The protein below binds the small molecule below.
Small molecule (SMILES): O=C1C=C2C(=CCO[C@@H]2O)O1

Sequence of chain 1.B:
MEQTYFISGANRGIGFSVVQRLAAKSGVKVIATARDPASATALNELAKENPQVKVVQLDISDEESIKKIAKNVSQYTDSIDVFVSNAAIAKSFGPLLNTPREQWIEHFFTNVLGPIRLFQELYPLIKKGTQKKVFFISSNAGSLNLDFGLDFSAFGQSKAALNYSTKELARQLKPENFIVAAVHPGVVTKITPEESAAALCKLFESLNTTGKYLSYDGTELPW

Sequence of chain 1.C:
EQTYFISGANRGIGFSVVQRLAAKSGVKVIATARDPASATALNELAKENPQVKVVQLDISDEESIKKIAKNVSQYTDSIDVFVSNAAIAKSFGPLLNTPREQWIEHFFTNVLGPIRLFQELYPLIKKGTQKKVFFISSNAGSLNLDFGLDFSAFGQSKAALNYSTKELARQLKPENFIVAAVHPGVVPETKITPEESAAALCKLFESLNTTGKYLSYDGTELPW

Binding-site contacts:
Ligand atom CAH contacts residue PHE109 of chain 1.B at 3.8 Å (hydrophobic).
Ligand atom CAE contacts residue ILE105 of chain 1.B at 4.4 Å (hydrophobic).
Ligand atom CAK contacts residue THR110 of chain 1.B at 4.5 Å.
Ligand atom OAB contacts residue PHE109 of chain 1.B at 3.6 Å.
Ligand atom CAK contacts residue SER61 of chain 1.B at 4.2 Å.
Ligand atom OAB contacts residue SER61 of chain 1.B at 3.1 Å (h-bond).
Ligand atom CAK contacts residue GLU106 of chain 1.B at 4.3 Å.
Ligand atom OAD contacts residue GLU106 of chain 1.B at 3.3 Å.
Ligand atom OAD contacts residue SER61 of chain 1.B at 3.8 Å.
Ligand atom CAI contacts residue SER61 of chain 1.B at 3.5 Å.
Ligand atom CAJ contacts residue PHE109 of chain 1.B at 4.0 Å (hydrophobic).
Ligand atom OAA contacts residue PHE109 of chain 1.B at 4.5 Å.
Ligand atom OAC contacts residue ILE105 of chain 1.B at 3.8 Å.
Ligand atom CAG contacts residue PHE109 of chain 1.B at 3.7 Å (hydrophobic).
Ligand atom CAF contacts residue PHE109 of chain 1.B at 3.8 Å (hydrophobic).
Ligand atom CAJ contacts residue GLU106 of chain 1.B at 4.2 Å.
Ligand atom CAK contacts residue PHE109 of chain 1.B at 3.7 Å (hydrophobic).
Ligand atom OAD contacts residue THR110 of chain 1.B at 3.5 Å (h-bond).
Ligand atom CAH contacts residue ARG101 of chain 1.C at 4.4 Å.
Ligand atom CAJ contacts residue ILE105 of chain 1.B at 4.2 Å (hydrophobic).
Ligand atom OAD contacts residue PHE109 of chain 1.B at 4.1 Å.
Ligand atom CAF contacts residue ILE105 of chain 1.B at 4.0 Å (hydrophobic).
Ligand atom CAE contacts residue PHE109 of chain 1.B at 3.7 Å (hydrophobic).
Ligand atom CAI contacts residue PHE109 of chain 1.B at 3.8 Å (hydrophobic).
Ligand atom CAG contacts residue SER61 of chain 1.B at 3.7 Å.